Binding-site contacts:
Ligand atom O9 contacts residue TYR159 of chain 1.B at 3.0 Å (h-bond).
Ligand atom C1 contacts residue VAL199 of chain 1.B at 3.6 Å (hydrophobic).
Ligand atom O7 contacts residue NAP1 of chain 1.M at 3.2 Å.
Ligand atom O10 contacts residue NAP1 of chain 1.M at 3.5 Å.
Ligand atom O2 contacts residue GLU308 of chain 1.B at 2.9 Å (salt-bridge).
Ligand atom N3 contacts residue ARG305 of chain 1.B at 3.3 Å (salt-bridge).
Ligand atom C12 contacts residue THR135 of chain 1.B at 3.6 Å.
Ligand atom O2 contacts residue ALA225 of chain 1.B at 3.0 Å.
Ligand atom O13 contacts residue VAL199 of chain 1.B at 2.9 Å (h-bond).
Ligand atom N2 contacts residue ARG305 of chain 1.B at 3.4 Å (salt-bridge).
Ligand atom O12 contacts residue ARG227 of chain 1.B at 3.0 Å (salt-bridge).
Ligand atom O10 contacts residue THR135 of chain 1.B at 2.7 Å (h-bond).
Ligand atom O11 contacts residue VAL94 of chain 1.B at 3.4 Å.
Ligand atom C12 contacts residue TYR159 of chain 1.B at 3.6 Å (hydrophobic).
Ligand atom C4 contacts residue ARG305 of chain 1.B at 3.5 Å.
Ligand atom C14 contacts residue VAL199 of chain 1.B at 3.5 Å (hydrophobic).
Ligand atom C5 contacts residue ARG227 of chain 1.B at 3.5 Å.
Ligand atom C13 contacts residue SER92 of chain 1.B at 3.3 Å.
Ligand atom O2 contacts residue ARG227 of chain 1.B at 3.0 Å (salt-bridge).
Ligand atom O14 contacts residue VAL261 of chain 1.B at 3.5 Å.
Ligand atom N2 contacts residue VAL199 of chain 1.B at 3.5 Å.
Ligand atom O11 contacts residue ARG305 of chain 1.B at 2.9 Å (salt-bridge).
Ligand atom O contacts residue LEU220 of chain 1.B at 3.5 Å.
Ligand atom C2 contacts residue ASN222 of chain 1.B at 3.4 Å.
Ligand atom O8 contacts residue ASN188 of chain 1.B at 3.1 Å (h-bond).
Ligand atom O10 contacts residue TYR159 of chain 1.B at 2.7 Å (h-bond).
Ligand atom O1 contacts residue GLU308 of chain 1.B at 2.7 Å (salt-bridge).
Ligand atom C11 contacts residue ASN188 of chain 1.B at 3.5 Å.
Ligand atom C11 contacts residue NAP1 of chain 1.M at 3.2 Å.
Ligand atom N3 contacts residue ASN197 of chain 1.B at 2.9 Å (h-bond).
Ligand atom C11 contacts residue THR135 of chain 1.B at 3.5 Å.
Ligand atom O contacts residue LYS202 of chain 1.B at 2.7 Å (salt-bridge).
Ligand atom C11 contacts residue SER136 of chain 1.B at 3.5 Å.
Ligand atom O9 contacts residue SER92 of chain 1.B at 2.6 Å (h-bond).
Ligand atom O9 contacts residue NAP1 of chain 1.M at 3.5 Å (h-bond).
Ligand atom O4 contacts residue ARG305 of chain 1.B at 2.9 Å (salt-bridge).
Ligand atom O12 contacts residue ASN188 of chain 1.B at 2.9 Å (h-bond).
Ligand atom O1 contacts residue ARG305 of chain 1.B at 3.3 Å.
Ligand atom N contacts residue GLY221 of chain 1.B at 2.9 Å (h-bond).
Ligand atom O7 contacts residue ARG194 of chain 1.B at 3.0 Å (salt-bridge).

Sequence of chain 1.B:
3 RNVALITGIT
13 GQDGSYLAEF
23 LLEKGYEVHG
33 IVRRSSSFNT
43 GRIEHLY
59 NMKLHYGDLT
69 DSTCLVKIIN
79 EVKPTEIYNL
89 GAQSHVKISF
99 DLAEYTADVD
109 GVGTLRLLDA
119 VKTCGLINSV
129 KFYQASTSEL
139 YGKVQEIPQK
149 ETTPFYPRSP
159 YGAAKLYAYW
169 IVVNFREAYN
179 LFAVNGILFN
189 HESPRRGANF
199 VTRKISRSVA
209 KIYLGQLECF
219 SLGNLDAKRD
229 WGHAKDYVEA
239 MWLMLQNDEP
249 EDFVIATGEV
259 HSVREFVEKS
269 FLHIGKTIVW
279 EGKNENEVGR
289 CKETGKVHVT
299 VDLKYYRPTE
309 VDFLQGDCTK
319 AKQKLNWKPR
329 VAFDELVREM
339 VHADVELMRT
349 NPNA

This small molecule binds to this protein.
Small molecule (SMILES): C[C@H]1O[C@H](OP(=O)(O)OP(=O)(O)OC[C@H]2O[C@@H](n3cnc4c(=O)[nH]c(N)nc43)[C@H](O)[C@@H]2O)[C@@H](O)[C@@H](O)C1=O